Sequence of chain 1.C:
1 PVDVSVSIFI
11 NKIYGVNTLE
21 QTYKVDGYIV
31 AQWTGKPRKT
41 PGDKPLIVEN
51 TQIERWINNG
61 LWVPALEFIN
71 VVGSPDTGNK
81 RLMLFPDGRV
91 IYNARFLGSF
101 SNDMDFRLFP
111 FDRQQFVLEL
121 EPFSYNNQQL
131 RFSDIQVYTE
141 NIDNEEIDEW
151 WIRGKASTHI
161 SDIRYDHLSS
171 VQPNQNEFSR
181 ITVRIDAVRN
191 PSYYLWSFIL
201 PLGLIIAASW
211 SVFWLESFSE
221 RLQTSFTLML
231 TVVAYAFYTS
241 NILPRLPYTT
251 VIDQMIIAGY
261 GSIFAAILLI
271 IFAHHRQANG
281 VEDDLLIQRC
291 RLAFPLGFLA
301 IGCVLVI

Binding-site contacts:
Ligand atom C13 contacts residue TYR92 of chain 1.C at 3.8 Å (hydrophobic).
Ligand atom C contacts residue THR77 of chain 1.C at 3.9 Å.
Ligand atom CAM contacts residue THR77 of chain 1.C at 2.5 Å.
Ligand atom CL contacts residue ILE29 of chain 1.C at 2.6 Å.
Ligand atom NAO contacts residue THR77 of chain 1.C at 3.2 Å (h-bond).
Ligand atom CAC contacts residue PRO64 of chain 1.C at 4.2 Å (hydrophobic).
Ligand atom CAP contacts residue THR77 of chain 1.C at 3.6 Å.
Ligand atom CAE contacts residue TYR92 of chain 1.C at 3.7 Å (hydrophobic).
Ligand atom CAU contacts residue PRO75 of chain 1.C at 4.1 Å (hydrophobic).
Ligand atom CAZ contacts residue THR77 of chain 1.C at 3.9 Å.
Ligand atom CAN contacts residue THR77 of chain 1.C at 2.8 Å.
Ligand atom CAK contacts residue LEU66 of chain 1.C at 3.6 Å (hydrophobic).
Ligand atom N contacts residue TYR92 of chain 1.C at 3.8 Å.
Ligand atom CAT contacts residue ASN50 of chain 1.B at 3.9 Å.
Ligand atom CAJ contacts residue ALA65 of chain 1.C at 3.3 Å (hydrophobic).
Ligand atom CAK contacts residue ALA65 of chain 1.C at 3.6 Å (hydrophobic).
Ligand atom CAP contacts residue PRO75 of chain 1.C at 4.0 Å (hydrophobic).
Ligand atom CAC contacts residue VAL63 of chain 1.C at 4.1 Å (hydrophobic).
Ligand atom CAJ contacts residue LEU66 of chain 1.C at 4.1 Å (hydrophobic).
Ligand atom CAT contacts residue ASN79 of chain 1.B at 3.5 Å.
Ligand atom CAC contacts residue ALA65 of chain 1.C at 4.1 Å (hydrophobic).
Ligand atom CAM contacts residue PRO75 of chain 1.C at 4.2 Å (hydrophobic).
Ligand atom CL contacts residue PHE68 of chain 1.C at 3.9 Å.
Ligand atom CAJ contacts residue PRO64 of chain 1.C at 3.0 Å (hydrophobic).
Ligand atom CAJ contacts residue VAL63 of chain 1.C at 4.0 Å (hydrophobic).
Ligand atom CAW contacts residue GLY78 of chain 1.B at 3.5 Å.
Ligand atom CAY contacts residue THR77 of chain 1.C at 3.7 Å.
Ligand atom CL contacts residue LEU66 of chain 1.C at 4.1 Å.
Ligand atom CAX contacts residue GLY78 of chain 1.B at 3.5 Å.
Ligand atom CAX contacts residue THR77 of chain 1.B at 2.5 Å.
Ligand atom CAW contacts residue SER74 of chain 1.C at 3.7 Å.
Ligand atom CAX contacts residue SER74 of chain 1.C at 3.8 Å.
Ligand atom CAV contacts residue THR77 of chain 1.C at 3.6 Å.
Ligand atom CAL contacts residue TYR92 of chain 1.C at 3.8 Å (hydrophobic).
Ligand atom CAS contacts residue ASN79 of chain 1.B at 3.2 Å.
Ligand atom CAW contacts residue THR77 of chain 1.B at 3.5 Å.
Ligand atom CAU contacts residue THR77 of chain 1.C at 3.0 Å.
Ligand atom CA contacts residue THR77 of chain 1.C at 4.1 Å.
Ligand atom CAK contacts residue PRO64 of chain 1.C at 3.5 Å (hydrophobic).
Ligand atom CAY contacts residue ILE29 of chain 1.C at 4.0 Å (hydrophobic).

Sequence of chain 1.B:
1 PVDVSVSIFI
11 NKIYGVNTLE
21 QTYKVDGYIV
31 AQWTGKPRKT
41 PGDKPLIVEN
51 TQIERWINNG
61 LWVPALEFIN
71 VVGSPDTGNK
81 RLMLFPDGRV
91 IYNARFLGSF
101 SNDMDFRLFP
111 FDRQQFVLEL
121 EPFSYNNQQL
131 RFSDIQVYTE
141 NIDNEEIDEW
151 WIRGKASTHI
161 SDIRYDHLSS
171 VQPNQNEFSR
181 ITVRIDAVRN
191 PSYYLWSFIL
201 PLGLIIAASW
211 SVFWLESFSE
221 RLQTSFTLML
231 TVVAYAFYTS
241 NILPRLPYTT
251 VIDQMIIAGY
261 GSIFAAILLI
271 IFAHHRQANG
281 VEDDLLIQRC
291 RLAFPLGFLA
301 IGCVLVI

A protein and the small-molecule ligand that binds it are described below.
Small molecule (SMILES): CCN(CC)CCN1C(=O)CN=C(c2ccccc2F)c2cc(Cl)ccc21